Binding-site contacts:
Ligand atom C5 contacts residue MET224 of chain 35.A at 4.0 Å (hydrophobic).
Ligand atom C6B contacts residue TYR197 of chain 35.A at 3.5 Å (hydrophobic).
Ligand atom C5C contacts residue ILE104 of chain 35.A at 4.0 Å (hydrophobic).
Ligand atom O1 contacts residue TYR152 of chain 35.A at 4.0 Å.
Ligand atom C31 contacts residue PRO174 of chain 35.A at 3.4 Å (hydrophobic).
Ligand atom C3 contacts residue PHE186 of chain 35.A at 3.8 Å (hydrophobic).
Ligand atom C4 contacts residue PHE186 of chain 35.A at 3.5 Å (hydrophobic).
Ligand atom O1B contacts residue MET221 of chain 35.A at 3.7 Å.
Ligand atom C5B contacts residue TYR197 of chain 35.A at 3.7 Å (hydrophobic).
Ligand atom C4 contacts residue TYR152 of chain 35.A at 3.9 Å (hydrophobic).
Ligand atom C4A contacts residue ASN198 of chain 35.A at 4.0 Å.
Ligand atom C4C contacts residue VAL188 of chain 35.A at 3.9 Å (hydrophobic).
Ligand atom C3 contacts residue PRO174 of chain 35.A at 3.8 Å (hydrophobic).
Ligand atom C2C contacts residue VAL188 of chain 35.A at 3.4 Å (hydrophobic).
Ligand atom C4A contacts residue ASN219 of chain 35.A at 3.9 Å.
Ligand atom C4 contacts residue MET224 of chain 35.A at 4.0 Å (hydrophobic).
Ligand atom C3C contacts residue VAL188 of chain 35.A at 3.2 Å (hydrophobic).
Ligand atom C5 contacts residue PHE186 of chain 35.A at 3.7 Å (hydrophobic).
Ligand atom C6C contacts residue VAL191 of chain 35.A at 3.5 Å (hydrophobic).
Ligand atom C2B contacts residue MET221 of chain 35.A at 3.6 Å (hydrophobic).
Ligand atom C31 contacts residue VAL176 of chain 35.A at 3.3 Å (hydrophobic).
Ligand atom C31 contacts residue SER175 of chain 35.A at 3.6 Å.
Ligand atom C5C contacts residue TYR128 of chain 35.A at 3.6 Å (hydrophobic).
Ligand atom N2 contacts residue ALA24 of chain 35.C at 3.3 Å.
Ligand atom C1C contacts residue MET224 of chain 35.A at 3.4 Å (hydrophobic).
Ligand atom N3A contacts residue ASN219 of chain 35.A at 3.8 Å.
Ligand atom O1 contacts residue VAL188 of chain 35.A at 3.8 Å.
Ligand atom C2C contacts residue TYR152 of chain 35.A at 4.0 Å (hydrophobic).
Ligand atom C5 contacts residue TYR152 of chain 35.A at 3.8 Å (hydrophobic).
Ligand atom C1B contacts residue MET221 of chain 35.A at 3.7 Å (hydrophobic).
Ligand atom C4A contacts residue ILE215 of chain 35.A at 3.9 Å (hydrophobic).
Ligand atom O1 contacts residue ALA24 of chain 35.C at 3.6 Å.
Ligand atom N2 contacts residue PRO174 of chain 35.A at 3.9 Å.
Ligand atom CM2 contacts residue LEU116 of chain 35.A at 3.6 Å (hydrophobic).
Ligand atom C5A contacts residue CYS199 of chain 35.A at 3.9 Å (hydrophobic).
Ligand atom O1 contacts residue PHE186 of chain 35.A at 3.7 Å.
Ligand atom N2 contacts residue PHE186 of chain 35.A at 3.9 Å.
Ligand atom C7C contacts residue TYR128 of chain 35.A at 3.7 Å (hydrophobic).
Ligand atom C31 contacts residue ALA150 of chain 35.A at 3.8 Å (hydrophobic).
Ligand atom C5B contacts residue LEU106 of chain 35.A at 4.0 Å (hydrophobic).

Sequence of chain 35.C:
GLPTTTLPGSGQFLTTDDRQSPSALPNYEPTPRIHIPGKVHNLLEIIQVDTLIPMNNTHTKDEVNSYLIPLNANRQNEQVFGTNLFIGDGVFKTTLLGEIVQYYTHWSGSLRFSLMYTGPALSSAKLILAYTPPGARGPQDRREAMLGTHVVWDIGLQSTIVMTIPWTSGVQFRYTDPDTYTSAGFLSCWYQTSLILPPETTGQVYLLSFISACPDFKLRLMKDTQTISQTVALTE

Sequence of chain 35.A:
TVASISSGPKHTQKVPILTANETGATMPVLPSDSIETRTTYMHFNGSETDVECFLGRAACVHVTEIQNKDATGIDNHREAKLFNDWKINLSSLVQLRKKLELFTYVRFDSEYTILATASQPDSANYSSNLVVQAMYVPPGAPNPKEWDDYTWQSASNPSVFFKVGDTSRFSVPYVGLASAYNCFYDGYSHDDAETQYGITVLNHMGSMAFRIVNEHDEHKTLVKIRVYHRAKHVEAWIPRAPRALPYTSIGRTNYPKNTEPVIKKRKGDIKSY

The small molecule below binds the protein below.
Small molecule (SMILES): CC[C@H]1COC(c2ccc(OCCCCCCCc3cc(C)no3)cc2)=N1